Binding-site contacts:
Ligand atom C18 contacts residue TYR266 of chain 1.D at 3.8 Å (hydrophobic).
Ligand atom C3 contacts residue PRO269 of chain 1.D at 3.9 Å (hydrophobic).
Ligand atom C18 contacts residue ARG185 of chain 1.D at 3.3 Å.
Ligand atom N8 contacts residue HEM1 of chain 1.P at 3.9 Å.
Ligand atom C1 contacts residue GLY290 of chain 1.D at 3.6 Å.
Ligand atom N12 contacts residue TYR292 of chain 1.D at 3.6 Å.
Ligand atom C3 contacts residue HEM1 of chain 1.P at 3.3 Å.
Ligand atom C19 contacts residue ASP301 of chain 1.D at 3.6 Å.
Ligand atom C15 contacts residue TYR266 of chain 1.D at 3.7 Å (hydrophobic).
Ligand atom C4 contacts residue GLU296 of chain 1.D at 3.4 Å.
Ligand atom C1 contacts residue PRO269 of chain 1.D at 3.9 Å (hydrophobic).
Ligand atom C18 contacts residue ARG307 of chain 1.D at 4.0 Å.
Ligand atom C11 contacts residue PRO269 of chain 1.D at 3.7 Å (hydrophobic).
Ligand atom N5 contacts residue PRO269 of chain 1.D at 3.7 Å.
Ligand atom C19 contacts residue ARG307 of chain 1.D at 3.2 Å.
Ligand atom C4 contacts residue HEM1 of chain 1.P at 3.4 Å.
Ligand atom C6 contacts residue PRO269 of chain 1.D at 3.7 Å (hydrophobic).
Ligand atom C14 contacts residue HEM1 of chain 1.P at 3.5 Å.
Ligand atom C2 contacts residue HEM1 of chain 1.P at 4.0 Å.
Ligand atom O16 contacts residue TYR266 of chain 1.D at 2.9 Å (h-bond).
Ligand atom C6 contacts residue GLU296 of chain 1.D at 3.5 Å.
Ligand atom N8 contacts residue GLU296 of chain 1.D at 2.8 Å (salt-bridge).
Ligand atom C1 contacts residue PHE288 of chain 1.D at 3.8 Å (hydrophobic).
Ligand atom C13 contacts residue GLU296 of chain 1.D at 3.4 Å.
Ligand atom C4 contacts residue TRP291 of chain 1.D at 3.1 Å (hydrophobic).
Ligand atom C9 contacts residue GLU296 of chain 1.D at 3.8 Å.
Ligand atom C1 contacts residue ASN289 of chain 1.D at 3.9 Å.
Ligand atom C11 contacts residue TYR292 of chain 1.D at 3.5 Å (hydrophobic).
Ligand atom C4 contacts residue PRO269 of chain 1.D at 3.8 Å (hydrophobic).
Ligand atom O16 contacts residue TYR292 of chain 1.D at 3.8 Å.
Ligand atom C14 contacts residue GLU296 of chain 1.D at 3.6 Å.
Ligand atom C15 contacts residue GLN182 of chain 1.D at 3.7 Å.
Ligand atom C15 contacts residue TYR292 of chain 1.D at 3.8 Å (hydrophobic).
Ligand atom C2 contacts residue PRO269 of chain 1.D at 3.9 Å (hydrophobic).
Ligand atom C3 contacts residue TRP291 of chain 1.D at 3.7 Å (hydrophobic).
Ligand atom O16 contacts residue GLN182 of chain 1.D at 3.1 Å.
Ligand atom N5 contacts residue HEM1 of chain 1.P at 3.9 Å.
Ligand atom N5 contacts residue GLU296 of chain 1.D at 2.6 Å (salt-bridge).
Ligand atom C19 contacts residue ARG185 of chain 1.D at 3.6 Å.
Ligand atom C1 contacts residue HEM1 of chain 1.P at 3.8 Å.

Sequence of chain 1.D:
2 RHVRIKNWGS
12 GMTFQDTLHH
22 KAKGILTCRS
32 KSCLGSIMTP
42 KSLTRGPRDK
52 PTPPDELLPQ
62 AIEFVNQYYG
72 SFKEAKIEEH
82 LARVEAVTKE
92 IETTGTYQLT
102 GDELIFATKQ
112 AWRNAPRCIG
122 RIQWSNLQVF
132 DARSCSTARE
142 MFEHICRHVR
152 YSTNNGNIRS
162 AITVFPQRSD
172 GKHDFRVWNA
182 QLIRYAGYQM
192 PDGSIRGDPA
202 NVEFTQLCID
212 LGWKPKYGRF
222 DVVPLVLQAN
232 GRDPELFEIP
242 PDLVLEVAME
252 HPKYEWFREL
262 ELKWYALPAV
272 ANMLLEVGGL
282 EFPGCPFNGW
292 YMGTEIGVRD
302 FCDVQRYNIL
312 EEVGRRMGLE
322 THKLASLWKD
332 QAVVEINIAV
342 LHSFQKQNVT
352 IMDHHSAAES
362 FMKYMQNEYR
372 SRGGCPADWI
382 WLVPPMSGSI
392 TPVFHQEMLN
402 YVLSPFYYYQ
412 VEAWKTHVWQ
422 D

This protein binds this small molecule.
Small molecule (SMILES): CCOC(=O)N1CCC(Nc2cc(C)ccn2)CC1